Sequence of chain 1.A:
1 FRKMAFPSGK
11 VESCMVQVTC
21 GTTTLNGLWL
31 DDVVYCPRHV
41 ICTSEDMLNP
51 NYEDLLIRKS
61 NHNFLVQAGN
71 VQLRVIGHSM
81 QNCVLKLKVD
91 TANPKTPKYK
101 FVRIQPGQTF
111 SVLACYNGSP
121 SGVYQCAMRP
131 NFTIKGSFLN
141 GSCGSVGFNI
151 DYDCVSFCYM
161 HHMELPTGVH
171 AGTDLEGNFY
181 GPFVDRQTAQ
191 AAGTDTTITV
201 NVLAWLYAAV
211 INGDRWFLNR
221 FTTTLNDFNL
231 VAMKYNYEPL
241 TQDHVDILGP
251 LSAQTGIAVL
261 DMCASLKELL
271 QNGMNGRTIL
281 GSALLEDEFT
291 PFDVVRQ

Binding-site contacts:
Ligand atom C35 contacts residue HIS162 of chain 1.A at 3.4 Å.
Ligand atom N04 contacts residue SER142 of chain 1.A at 3.4 Å (h-bond).
Ligand atom F33 contacts residue HIS39 of chain 1.A at 3.4 Å.
Ligand atom N04 contacts residue PHE138 of chain 1.A at 3.4 Å.
Ligand atom F31 contacts residue HIS39 of chain 1.A at 3.4 Å.
Ligand atom O09 contacts residue CYS143 of chain 1.A at 3.1 Å (h-bond).
Ligand atom C06 contacts residue HIS161 of chain 1.A at 3.5 Å.
Ligand atom C05 contacts residue SER142 of chain 1.A at 3.5 Å.
Ligand atom O36 contacts residue HIS162 of chain 1.A at 3.3 Å (h-bond).
Ligand atom F33 contacts residue HIS162 of chain 1.A at 3.4 Å.
Ligand atom O36 contacts residue MET163 of chain 1.A at 3.1 Å.
Ligand atom C18 contacts residue THR22 of chain 1.A at 3.2 Å.
Ligand atom F33 contacts residue CYS143 of chain 1.A at 3.4 Å.
Ligand atom O36 contacts residue GLU164 of chain 1.A at 3.3 Å (salt-bridge).
Ligand atom C30 contacts residue HIS39 of chain 1.A at 3.6 Å.
Ligand atom N19 contacts residue THR23 of chain 1.A at 3.6 Å.
Ligand atom C20 contacts residue THR24 of chain 1.A at 3.6 Å.
Ligand atom N02 contacts residue LEU139 of chain 1.A at 3.5 Å (h-bond).
Ligand atom C30 contacts residue MET163 of chain 1.A at 3.3 Å (hydrophobic).
Ligand atom C21 contacts residue THR23 of chain 1.A at 3.5 Å.
Ligand atom N04 contacts residue HIS161 of chain 1.A at 3.2 Å (h-bond).
Ligand atom C03 contacts residue PHE138 of chain 1.A at 3.0 Å (hydrophobic).
Ligand atom C32 contacts residue MET163 of chain 1.A at 3.6 Å (hydrophobic).
Ligand atom C21 contacts residue THR24 of chain 1.A at 3.3 Å.
Ligand atom O09 contacts residue GLY141 of chain 1.A at 3.0 Å (h-bond).
Ligand atom C06 contacts residue SER142 of chain 1.A at 3.5 Å.
Ligand atom C05 contacts residue LEU139 of chain 1.A at 3.6 Å (hydrophobic).
Ligand atom C32 contacts residue HIS162 of chain 1.A at 3.4 Å.
Ligand atom C32 contacts residue HIS39 of chain 1.A at 3.4 Å.
Ligand atom CL2 contacts residue CYS143 of chain 1.A at 3.4 Å.
Ligand atom F31 contacts residue ASP185 of chain 1.A at 3.0 Å.
Ligand atom N37 contacts residue LEU139 of chain 1.A at 3.5 Å (h-bond).
Ligand atom C34 contacts residue HIS162 of chain 1.A at 3.2 Å.
Ligand atom N02 contacts residue PHE138 of chain 1.A at 3.6 Å.
Ligand atom F28 contacts residue GLN187 of chain 1.A at 3.4 Å.
Ligand atom N19 contacts residue THR24 of chain 1.A at 3.2 Å (h-bond).
Ligand atom C34 contacts residue HIS39 of chain 1.A at 3.6 Å.
Ligand atom C29 contacts residue MET163 of chain 1.A at 3.5 Å (hydrophobic).
Ligand atom N07 contacts residue HIS162 of chain 1.A at 3.6 Å (h-bond).
Ligand atom O09 contacts residue SER142 of chain 1.A at 3.1 Å (h-bond).

This small molecule binds to this protein.
Small molecule (SMILES): Cn1cnc(Cn2c(=O)nc(Nc3cc4cn(C)nc4cc3Cl)n(Cc3cc(F)c(F)cc3F)c2=O)n1